Binding-site contacts:
Ligand atom O4 contacts residue VAL296 of chain 28.D at 4.0 Å.
Ligand atom O4 contacts residue TYR72 of chain 28.D at 3.9 Å.
Ligand atom O4 contacts residue HIS298 of chain 28.D at 2.6 Å (h-bond).
Ligand atom O6 contacts residue ASN93 of chain 28.D at 3.4 Å (h-bond).
Ligand atom C6 contacts residue TYR72 of chain 28.D at 3.8 Å (hydrophobic).
Ligand atom C6 contacts residue ASN93 of chain 28.D at 3.2 Å.
Ligand atom O3 contacts residue GLY78 of chain 28.D at 3.8 Å.
Ligand atom O8 contacts residue ARG77 of chain 28.D at 3.6 Å.
Ligand atom O3 contacts residue VAL296 of chain 28.D at 4.3 Å.
Ligand atom C3 contacts residue HIS298 of chain 28.D at 3.9 Å.
Ligand atom C6 contacts residue THR94 of chain 28.D at 4.2 Å.
Ligand atom O1B contacts residue TYR72 of chain 28.D at 4.0 Å.
Ligand atom O1B contacts residue ARG77 of chain 28.D at 2.8 Å (salt-bridge).
Ligand atom O4 contacts residue ILE79 of chain 28.D at 4.2 Å.
Ligand atom C4 contacts residue ARG77 of chain 28.D at 4.1 Å.
Ligand atom C4 contacts residue TYR72 of chain 28.D at 3.4 Å (hydrophobic).
Ligand atom O8 contacts residue TYR72 of chain 28.D at 3.7 Å.
Ligand atom C4 contacts residue VAL296 of chain 28.D at 4.2 Å (hydrophobic).
Ligand atom C1 contacts residue TYR72 of chain 28.D at 3.8 Å (hydrophobic).
Ligand atom O1A contacts residue GLY78 of chain 28.D at 4.1 Å.
Ligand atom O1A contacts residue ARG77 of chain 28.D at 2.8 Å (salt-bridge).
Ligand atom C2 contacts residue ARG77 of chain 28.D at 4.0 Å.
Ligand atom C5 contacts residue TYR72 of chain 28.D at 3.6 Å (hydrophobic).
Ligand atom C10 contacts residue TYR72 of chain 28.D at 3.8 Å (hydrophobic).
Ligand atom O4 contacts residue THR291 of chain 28.D at 4.0 Å.
Ligand atom O4 contacts residue GLY78 of chain 28.D at 3.1 Å (h-bond).
Ligand atom C11 contacts residue ASP85 of chain 28.E at 3.6 Å.
Ligand atom O10 contacts residue THR291 of chain 28.D at 3.8 Å.
Ligand atom O4 contacts residue ARG77 of chain 28.D at 4.3 Å.
Ligand atom O3 contacts residue ASN80 of chain 28.D at 3.8 Å.
Ligand atom C4 contacts residue HIS298 of chain 28.D at 3.7 Å.
Ligand atom C3 contacts residue ARG77 of chain 28.D at 3.4 Å.
Ligand atom O3 contacts residue ARG77 of chain 28.D at 4.3 Å.
Ligand atom C3 contacts residue VAL296 of chain 28.D at 3.5 Å (hydrophobic).
Ligand atom C11 contacts residue TYR72 of chain 28.D at 4.0 Å (hydrophobic).
Ligand atom C4 contacts residue GLY78 of chain 28.D at 3.8 Å.
Ligand atom O1A contacts residue TYR72 of chain 28.D at 3.3 Å.
Ligand atom N5 contacts residue TYR72 of chain 28.D at 3.0 Å (h-bond).
Ligand atom C1 contacts residue ARG77 of chain 28.D at 3.4 Å.
Ligand atom C3 contacts residue GLY78 of chain 28.D at 4.0 Å.

Sequence of chain 28.D:
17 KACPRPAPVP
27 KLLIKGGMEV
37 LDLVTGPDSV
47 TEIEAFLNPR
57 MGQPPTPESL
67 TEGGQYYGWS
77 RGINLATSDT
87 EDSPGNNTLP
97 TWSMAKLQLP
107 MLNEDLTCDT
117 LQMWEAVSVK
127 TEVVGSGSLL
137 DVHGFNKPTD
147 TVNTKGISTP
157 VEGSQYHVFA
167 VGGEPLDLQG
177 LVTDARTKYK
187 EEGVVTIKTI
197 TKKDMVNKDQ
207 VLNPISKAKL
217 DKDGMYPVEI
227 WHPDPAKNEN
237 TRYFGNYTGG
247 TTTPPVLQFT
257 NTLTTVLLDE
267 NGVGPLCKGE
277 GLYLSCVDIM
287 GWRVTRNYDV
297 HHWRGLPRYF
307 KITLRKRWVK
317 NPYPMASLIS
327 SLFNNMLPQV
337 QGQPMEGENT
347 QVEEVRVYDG

Sequence of chain 28.E:
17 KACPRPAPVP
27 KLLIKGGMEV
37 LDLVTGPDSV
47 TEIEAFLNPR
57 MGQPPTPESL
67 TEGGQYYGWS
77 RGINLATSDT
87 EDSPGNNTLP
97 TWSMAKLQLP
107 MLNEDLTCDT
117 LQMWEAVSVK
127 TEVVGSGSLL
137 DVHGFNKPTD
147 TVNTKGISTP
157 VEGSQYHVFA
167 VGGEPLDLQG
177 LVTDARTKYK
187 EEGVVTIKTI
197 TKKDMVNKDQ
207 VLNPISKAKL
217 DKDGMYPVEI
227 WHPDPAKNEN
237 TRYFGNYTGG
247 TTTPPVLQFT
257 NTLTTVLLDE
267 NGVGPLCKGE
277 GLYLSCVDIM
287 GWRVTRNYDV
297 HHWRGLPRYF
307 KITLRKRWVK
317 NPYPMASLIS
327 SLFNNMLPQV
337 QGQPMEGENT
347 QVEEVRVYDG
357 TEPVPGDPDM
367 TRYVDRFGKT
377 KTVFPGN

This small molecule binds to this protein.
Small molecule (SMILES): CC(=O)N[C@H]1[C@H]([C@H](O)[C@H](O)CO)O[C@@](O[C@H]2[C@@H](O)[C@@H](CO)O[C@@H](O[C@H]3[C@H](O)[C@@H](O)[C@H](O)O[C@@H]3CO)[C@@H]2O)(C(=O)O)C[C@@H]1O